Binding-site contacts:
Ligand atom C16 contacts residue LEU33 of chain 1.A at 4.1 Å (hydrophobic).
Ligand atom O3 contacts residue PHE96 of chain 1.A at 3.7 Å.
Ligand atom O3 contacts residue MET81 of chain 1.A at 3.7 Å.
Ligand atom O3 contacts residue MET77 of chain 1.A at 4.0 Å.
Ligand atom C6 contacts residue LEU205 of chain 1.A at 4.0 Å (hydrophobic).
Ligand atom C17 contacts residue THR209 of chain 1.A at 4.0 Å.
Ligand atom O17 contacts residue LEU212 of chain 1.A at 4.1 Å.
Ligand atom O17 contacts residue ASN37 of chain 1.A at 2.8 Å (h-bond).
Ligand atom C4 contacts residue MET81 of chain 1.A at 4.0 Å (hydrophobic).
Ligand atom C4 contacts residue MET77 of chain 1.A at 3.7 Å (hydrophobic).
Ligand atom C3 contacts residue ARG84 of chain 1.A at 4.0 Å.
Ligand atom C7 contacts residue LEU205 of chain 1.A at 4.0 Å (hydrophobic).
Ligand atom C3 contacts residue MET77 of chain 1.A at 3.9 Å (hydrophobic).
Ligand atom O17 contacts residue PHE223 of chain 1.A at 4.0 Å.
Ligand atom C12 contacts residue LEU36 of chain 1.A at 3.6 Å (hydrophobic).
Ligand atom C18 contacts residue MET74 of chain 1.A at 3.6 Å (hydrophobic).
Ligand atom C3 contacts residue PHE96 of chain 1.A at 4.2 Å (hydrophobic).
Ligand atom C13 contacts residue ASN37 of chain 1.A at 3.8 Å.
Ligand atom C5 contacts residue PHE96 of chain 1.A at 3.7 Å (hydrophobic).
Ligand atom C6 contacts residue VAL78 of chain 1.A at 4.0 Å (hydrophobic).
Ligand atom C18 contacts residue THR209 of chain 1.A at 3.4 Å.
Ligand atom O17 contacts residue THR209 of chain 1.A at 2.9 Å (h-bond).
Ligand atom C1 contacts residue LEU39 of chain 1.A at 4.1 Å (hydrophobic).
Ligand atom C17 contacts residue ASN37 of chain 1.A at 3.4 Å.
Ligand atom C4 contacts residue PHE96 of chain 1.A at 3.9 Å (hydrophobic).
Ligand atom C2 contacts residue LEU39 of chain 1.A at 4.0 Å (hydrophobic).
Ligand atom O3 contacts residue LEU39 of chain 1.A at 4.0 Å.
Ligand atom C2 contacts residue MET77 of chain 1.A at 3.8 Å (hydrophobic).
Ligand atom C19 contacts residue MET77 of chain 1.A at 3.7 Å (hydrophobic).
Ligand atom C11 contacts residue GLY40 of chain 1.A at 4.2 Å.
Ligand atom C16 contacts residue PHE208 of chain 1.A at 3.9 Å (hydrophobic).
Ligand atom C2 contacts residue GLN43 of chain 1.A at 4.0 Å.
Ligand atom C11 contacts residue LEU36 of chain 1.A at 3.5 Å (hydrophobic).
Ligand atom C1 contacts residue GLY40 of chain 1.A at 4.2 Å.
Ligand atom O3 contacts residue ARG84 of chain 1.A at 2.8 Å (salt-bridge).
Ligand atom C12 contacts residue ASN37 of chain 1.A at 3.4 Å.
Ligand atom C17 contacts residue LEU33 of chain 1.A at 4.0 Å (hydrophobic).
Ligand atom C16 contacts residue THR209 of chain 1.A at 4.1 Å.
Ligand atom C15 contacts residue LEU205 of chain 1.A at 4.1 Å (hydrophobic).
Ligand atom C6 contacts residue PHE96 of chain 1.A at 3.8 Å (hydrophobic).

A small-molecule ligand and the protein it binds are described below.
Small molecule (SMILES): C[C@]12CCC(=O)C[C@@H]1CC[C@@H]1[C@@H]2CC[C@]2(C)[C@@H](O)CC[C@@H]12

Sequence of chain 1.A:
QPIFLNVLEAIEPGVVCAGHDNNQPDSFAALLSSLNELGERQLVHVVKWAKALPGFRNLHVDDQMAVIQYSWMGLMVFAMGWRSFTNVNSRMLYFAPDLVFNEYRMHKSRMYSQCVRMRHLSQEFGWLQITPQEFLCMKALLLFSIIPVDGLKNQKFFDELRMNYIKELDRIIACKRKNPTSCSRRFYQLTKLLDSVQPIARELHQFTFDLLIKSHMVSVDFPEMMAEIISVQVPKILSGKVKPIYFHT